Sequence of chain 1.A:
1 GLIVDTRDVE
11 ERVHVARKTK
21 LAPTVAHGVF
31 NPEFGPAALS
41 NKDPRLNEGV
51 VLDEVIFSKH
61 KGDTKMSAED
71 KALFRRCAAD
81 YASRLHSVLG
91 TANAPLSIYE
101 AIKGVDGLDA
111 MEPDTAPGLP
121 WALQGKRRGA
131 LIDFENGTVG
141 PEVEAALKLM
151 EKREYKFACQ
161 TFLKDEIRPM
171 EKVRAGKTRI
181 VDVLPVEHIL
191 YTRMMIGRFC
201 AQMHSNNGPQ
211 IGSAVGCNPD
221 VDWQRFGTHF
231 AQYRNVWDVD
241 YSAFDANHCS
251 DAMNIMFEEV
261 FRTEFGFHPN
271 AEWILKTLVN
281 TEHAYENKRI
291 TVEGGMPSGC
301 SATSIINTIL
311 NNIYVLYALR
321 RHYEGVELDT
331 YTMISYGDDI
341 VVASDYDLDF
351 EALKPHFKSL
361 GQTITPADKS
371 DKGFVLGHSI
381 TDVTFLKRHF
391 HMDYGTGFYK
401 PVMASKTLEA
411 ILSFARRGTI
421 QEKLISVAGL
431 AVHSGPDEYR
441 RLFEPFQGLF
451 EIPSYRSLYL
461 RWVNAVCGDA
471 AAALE

The protein below binds the small molecule below.
Small molecule (SMILES): Nc1ccn([C@@H]2O[C@H](CO[P](=O)(O)O[C@H]3[C@@H](O)[C@H](n4ccc(N)nc4=O)O[C@@H]3CO[P](=O)(O)O[C@H]3[C@@H](O)[C@H](n4ccc(=O)[nH]c4=O)O[C@@H]3COP(=O)=O)[C@@H](O[P](=O)(O)OC[C@H]3O[C@@H](n4ccc(N)nc4=O)[C@H](O)[C@@H]3O[P](=O)(O)OC[C@H]3O[C@@H](n4cnc5c(=O)nc(N)[nH]c54)[C@H](O)[C@@H]3O[P](=O)(O)OC[C@H]3O[C@@H](n4cnc5c(=O)nc(N)[nH]c54)[C@H](O)[C@@H]3O[P](=O)(O)OC[C@H]3O[C@@H](n4cnc5c(=O)nc(N)[nH]c54)[C@H](O)[C@@H]3O)[C@H]2O)c(=O)n1

Binding-site contacts:
Ligand atom O2' contacts residue GLY299 of chain 1.A at 2.8 Å (h-bond).
Ligand atom OP1 contacts residue THR115 of chain 1.A at 3.0 Å (h-bond).
Ligand atom C2 contacts residue G4 of chain 1.B at 3.2 Å.
Ligand atom N3 contacts residue G3 of chain 1.B at 2.9 Å (h-bond).
Ligand atom O6 contacts residue C2 of chain 1.B at 3.0 Å (h-bond).
Ligand atom N2 contacts residue C2 of chain 1.B at 2.9 Å (h-bond).
Ligand atom OP1 contacts residue LEU108 of chain 1.A at 3.1 Å.
Ligand atom O4' contacts residue CYS217 of chain 1.A at 3.1 Å (h-bond).
Ligand atom N2 contacts residue G3 of chain 1.B at 3.2 Å (h-bond).
Ligand atom OP2 contacts residue ASP109 of chain 1.A at 2.9 Å (salt-bridge).
Ligand atom O3' contacts residue ASN218 of chain 1.A at 3.0 Å (h-bond).
Ligand atom OP1 contacts residue ARG128 of chain 1.A at 2.7 Å (salt-bridge).
Ligand atom OP2 contacts residue THR115 of chain 1.A at 3.2 Å.
Ligand atom OP1 contacts residue ARG193 of chain 1.A at 2.9 Å (salt-bridge).
Ligand atom N1 contacts residue VAL181 of chain 1.A at 3.2 Å.
Ligand atom C1' contacts residue VAL181 of chain 1.A at 3.2 Å (hydrophobic).
Ligand atom N4 contacts residue G3 of chain 1.B at 2.9 Å (h-bond).
Ligand atom C4' contacts residue CYS217 of chain 1.A at 3.1 Å (hydrophobic).
Ligand atom O4 contacts residue LYS164 of chain 1.A at 2.9 Å (salt-bridge).
Ligand atom N4 contacts residue G4 of chain 1.B at 3.1 Å (h-bond).
Ligand atom O6 contacts residue C1 of chain 1.B at 3.2 Å (h-bond).
Ligand atom OP1 contacts residue ASN218 of chain 1.A at 3.2 Å (h-bond).
Ligand atom O4' contacts residue GLY299 of chain 1.A at 2.8 Å (h-bond).
Ligand atom N2 contacts residue C1 of chain 1.B at 2.9 Å (h-bond).
Ligand atom N3 contacts residue G4 of chain 1.B at 3.0 Å (h-bond).
Ligand atom C2 contacts residue G5 of chain 1.B at 3.1 Å.
Ligand atom O2' contacts residue CYS300 of chain 1.A at 2.4 Å (h-bond).
Ligand atom N1 contacts residue C1 of chain 1.B at 3.1 Å (h-bond).
Ligand atom O2 contacts residue G5 of chain 1.B at 2.8 Å (h-bond).
Ligand atom N2 contacts residue GLU422 of chain 1.A at 2.5 Å (salt-bridge).
Ligand atom O2' contacts residue ASN218 of chain 1.A at 3.1 Å (h-bond).
Ligand atom OP1 contacts residue ASP109 of chain 1.A at 2.7 Å (salt-bridge).
Ligand atom O3' contacts residue GLY216 of chain 1.A at 3.2 Å.
Ligand atom O2 contacts residue G4 of chain 1.B at 3.0 Å (h-bond).
Ligand atom O2 contacts residue GLY299 of chain 1.A at 3.1 Å.
Ligand atom N3 contacts residue G5 of chain 1.B at 2.9 Å (h-bond).
Ligand atom C1' contacts residue TYR336 of chain 1.A at 3.1 Å (hydrophobic).
Ligand atom O2' contacts residue GLY216 of chain 1.A at 3.1 Å.
Ligand atom N1 contacts residue C2 of chain 1.B at 2.9 Å (h-bond).
Ligand atom O2 contacts residue G3 of chain 1.B at 2.9 Å (h-bond).